This protein binds this small molecule.
Small molecule (SMILES): Cc1c[n+]([C@H]2C[C@H](O)[C@@H](CO[P](=O)(O)O[P](=O)(O)OP(=O)(O)O)O2)c(=O)[nH]c1N

Sequence of chain 1.C:
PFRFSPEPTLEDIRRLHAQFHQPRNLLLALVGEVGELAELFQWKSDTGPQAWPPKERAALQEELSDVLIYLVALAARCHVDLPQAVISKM

Sequence of chain 1.B:
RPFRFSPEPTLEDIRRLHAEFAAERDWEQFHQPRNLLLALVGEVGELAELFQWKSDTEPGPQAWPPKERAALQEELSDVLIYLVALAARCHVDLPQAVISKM

Binding-site contacts:
Ligand atom N4 contacts residue TRP58 of chain 1.C at 3.5 Å.
Ligand atom C4 contacts residue HIS36 of chain 1.B at 2.5 Å.
Ligand atom C2 contacts residue HIS23 of chain 1.B at 3.6 Å.
Ligand atom N4 contacts residue HIS36 of chain 1.B at 2.5 Å.
Ligand atom C6 contacts residue TRP32 of chain 1.B at 3.3 Å (hydrophobic).
Ligand atom C5 contacts residue HIS36 of chain 1.B at 3.8 Å.
Ligand atom C3' contacts residue TYR87 of chain 1.B at 3.6 Å (hydrophobic).
Ligand atom C5 contacts residue TRP32 of chain 1.B at 3.7 Å (hydrophobic).
Ligand atom O2B contacts residue GLU48 of chain 1.B at 4.0 Å.
Ligand atom C2' contacts residue HIS23 of chain 1.B at 3.8 Å.
Ligand atom N3 contacts residue TRP32 of chain 1.B at 3.9 Å.
Ligand atom O2 contacts residue HIS36 of chain 1.B at 2.7 Å (h-bond).
Ligand atom O3' contacts residue ILE86 of chain 1.B at 3.5 Å.
Ligand atom C5' contacts residue TYR87 of chain 1.B at 3.6 Å (hydrophobic).
Ligand atom C5A contacts residue TRP32 of chain 1.B at 3.8 Å (hydrophobic).
Ligand atom C4 contacts residue TRP32 of chain 1.B at 3.5 Å (hydrophobic).
Ligand atom O3A contacts residue ASP83 of chain 1.B at 4.1 Å.
Ligand atom PB contacts residue GLU48 of chain 1.B at 3.3 Å.
Ligand atom C4 contacts residue PHE35 of chain 1.B at 3.2 Å (hydrophobic).
Ligand atom O4' contacts residue TRP32 of chain 1.B at 3.4 Å.
Ligand atom O1B contacts residue GLU48 of chain 1.B at 2.0 Å (salt-bridge).
Ligand atom C4 contacts residue TRP58 of chain 1.C at 3.6 Å (hydrophobic).
Ligand atom C5 contacts residue TRP58 of chain 1.C at 3.8 Å (hydrophobic).
Ligand atom C5 contacts residue PHE35 of chain 1.B at 3.7 Å (hydrophobic).
Ligand atom C5A contacts residue PHE35 of chain 1.B at 2.6 Å (hydrophobic).
Ligand atom C2 contacts residue HIS36 of chain 1.B at 2.5 Å.
Ligand atom N3 contacts residue HIS36 of chain 1.B at 1.7 Å (h-bond).
Ligand atom C5A contacts residue TRP58 of chain 1.C at 3.8 Å (hydrophobic).
Ligand atom N1 contacts residue HIS36 of chain 1.B at 3.8 Å.
Ligand atom N4 contacts residue PHE35 of chain 1.B at 2.0 Å.
Ligand atom C1' contacts residue PHE26 of chain 1.B at 3.9 Å (hydrophobic).
Ligand atom N4 contacts residue TRP32 of chain 1.B at 2.9 Å (h-bond).
Ligand atom O1B contacts residue GLU51 of chain 1.B at 3.0 Å (salt-bridge).
Ligand atom C4' contacts residue TYR87 of chain 1.B at 4.0 Å (hydrophobic).
Ligand atom O2 contacts residue HIS23 of chain 1.B at 2.4 Å (h-bond).
Ligand atom O3A contacts residue GLU48 of chain 1.B at 3.8 Å.
Ligand atom O3' contacts residue ASP83 of chain 1.B at 3.9 Å.
Ligand atom C1' contacts residue TRP32 of chain 1.B at 3.1 Å (hydrophobic).
Ligand atom N1 contacts residue TRP32 of chain 1.B at 3.2 Å.
Ligand atom C2 contacts residue TRP32 of chain 1.B at 4.0 Å (hydrophobic).

Sequence of chain 1.A:
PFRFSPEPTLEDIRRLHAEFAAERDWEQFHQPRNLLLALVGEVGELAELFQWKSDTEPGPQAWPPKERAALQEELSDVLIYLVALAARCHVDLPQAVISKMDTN